Sequence of chain 1.J:
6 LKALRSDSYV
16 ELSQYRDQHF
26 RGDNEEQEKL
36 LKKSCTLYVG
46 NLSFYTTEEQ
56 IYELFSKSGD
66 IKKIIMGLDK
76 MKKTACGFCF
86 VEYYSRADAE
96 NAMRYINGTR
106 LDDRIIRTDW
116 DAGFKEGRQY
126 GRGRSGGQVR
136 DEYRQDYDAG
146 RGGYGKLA

Sequence of chain 1.PA:
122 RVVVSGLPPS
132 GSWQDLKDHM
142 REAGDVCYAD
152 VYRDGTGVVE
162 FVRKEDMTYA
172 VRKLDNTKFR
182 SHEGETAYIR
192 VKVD

Binding-site contacts:
Ligand atom O2A contacts residue GLY126 of chain 1.J at 3.7 Å.
Ligand atom O4E contacts residue ARG135 of chain 1.J at 3.7 Å.
Ligand atom N1A contacts residue ASP114 of chain 1.J at 3.7 Å.
Ligand atom N9B contacts residue CYS148 of chain 1.PA at 3.3 Å (h-bond).
Ligand atom O2E contacts residue CYS148 of chain 1.PA at 3.4 Å (h-bond).
Ligand atom N1A contacts residue TYR43 of chain 1.J at 3.8 Å.
Ligand atom O5E contacts residue TYR149 of chain 1.PA at 2.0 Å.
Ligand atom PA contacts residue VAL134 of chain 1.J at 3.7 Å.
Ligand atom O2G contacts residue TYR149 of chain 1.PA at 2.9 Å.
Ligand atom N2A contacts residue TYR43 of chain 1.J at 3.4 Å.
Ligand atom C8B contacts residue CYS148 of chain 1.PA at 3.4 Å (hydrophobic).
Ligand atom O3D contacts residue ARG123 of chain 1.J at 2.9 Å (salt-bridge).
Ligand atom PG contacts residue TYR149 of chain 1.PA at 2.5 Å.
Ligand atom N2A contacts residue TRP115 of chain 1.J at 3.0 Å (h-bond).
Ligand atom O2A contacts residue ARG127 of chain 1.J at 2.7 Å (salt-bridge).
Ligand atom C1E contacts residue CYS148 of chain 1.PA at 3.0 Å (hydrophobic).
Ligand atom C2A contacts residue TYR43 of chain 1.J at 3.4 Å (hydrophobic).
Ligand atom O5D contacts residue ARG127 of chain 1.J at 3.6 Å.
Ligand atom N2A contacts residue ASP116 of chain 1.J at 3.8 Å.
Ligand atom C4E contacts residue CYS148 of chain 1.PA at 3.0 Å (hydrophobic).
Ligand atom O2A contacts residue VAL134 of chain 1.J at 3.1 Å (h-bond).
Ligand atom C5E contacts residue CYS148 of chain 1.PA at 2.2 Å (hydrophobic).
Ligand atom O3E contacts residue CYS148 of chain 1.PA at 3.0 Å (h-bond).
Ligand atom O2G contacts residue ALA150 of chain 1.PA at 3.1 Å (h-bond).
Ligand atom O1G contacts residue TYR149 of chain 1.PA at 1.9 Å.
Ligand atom C3E contacts residue CYS148 of chain 1.PA at 2.1 Å (hydrophobic).
Ligand atom O4E contacts residue CYS148 of chain 1.PA at 3.2 Å (h-bond).
Ligand atom O1G contacts residue ALA150 of chain 1.PA at 3.8 Å.
Ligand atom C5D contacts residue TYR125 of chain 1.J at 3.8 Å (hydrophobic).
Ligand atom O2B contacts residue GLN23 of chain 1.J at 3.2 Å.
Ligand atom C4D contacts residue ARG123 of chain 1.J at 3.7 Å.
Ligand atom C2E contacts residue CYS148 of chain 1.PA at 2.2 Å (hydrophobic).
Ligand atom O2A contacts residue GLN133 of chain 1.J at 3.6 Å.
Ligand atom C5E contacts residue TYR149 of chain 1.PA at 2.9 Å (hydrophobic).
Ligand atom O2A contacts residue GLY128 of chain 1.J at 3.5 Å (h-bond).
Ligand atom O5E contacts residue CYS148 of chain 1.PA at 2.8 Å (h-bond).
Ligand atom O6A contacts residue TYR20 of chain 1.J at 3.6 Å.
Ligand atom N3A contacts residue TYR43 of chain 1.J at 3.7 Å.
Ligand atom N2B contacts residue TYR138 of chain 1.J at 3.7 Å.
Ligand atom O1A contacts residue GLN133 of chain 1.J at 3.6 Å.

The small molecule below binds the protein below.
Small molecule (SMILES): C[n+]1cn([C@@H]2O[C@H](CO[P](=O)(O)OP(=O)(O)O[P](=O)(O)OC[C@H]3O[C@@H](n4cnc5c(=O)[nH]c(N)nc54)[C@H](O)[C@@H]3O)[C@@H](O)[C@H]2O)c2nc(N)[nH]c(=O)c21